Sequence of chain 4.A:
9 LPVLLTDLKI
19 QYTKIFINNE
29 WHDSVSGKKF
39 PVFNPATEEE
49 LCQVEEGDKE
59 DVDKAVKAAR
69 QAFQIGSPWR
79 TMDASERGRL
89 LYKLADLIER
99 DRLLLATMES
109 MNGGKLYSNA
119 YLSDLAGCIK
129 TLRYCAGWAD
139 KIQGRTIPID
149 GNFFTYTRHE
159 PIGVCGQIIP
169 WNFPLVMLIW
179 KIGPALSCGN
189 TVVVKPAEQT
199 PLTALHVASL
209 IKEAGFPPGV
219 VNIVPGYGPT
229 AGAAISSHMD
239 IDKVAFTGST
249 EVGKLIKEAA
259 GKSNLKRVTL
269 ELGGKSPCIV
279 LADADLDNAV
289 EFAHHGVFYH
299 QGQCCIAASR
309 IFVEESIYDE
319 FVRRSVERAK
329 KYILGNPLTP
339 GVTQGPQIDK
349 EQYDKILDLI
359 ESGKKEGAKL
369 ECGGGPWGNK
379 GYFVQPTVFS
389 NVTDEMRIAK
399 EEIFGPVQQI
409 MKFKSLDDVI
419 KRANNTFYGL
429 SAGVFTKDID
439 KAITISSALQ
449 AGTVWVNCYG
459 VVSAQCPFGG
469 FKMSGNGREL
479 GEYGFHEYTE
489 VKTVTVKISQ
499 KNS

A small-molecule ligand and the protein it binds are described below.
Small molecule (SMILES): Cc1ccccc1-n1c(SCc2cccc(F)c2)nc2n[nH]cc2c1=O

Binding-site contacts:
Ligand atom C16 contacts residue MET175 of chain 4.A at 3.7 Å (hydrophobic).
Ligand atom N8 contacts residue GLY458 of chain 4.A at 3.3 Å (h-bond).
Ligand atom N6 contacts residue GLY458 of chain 4.A at 4.0 Å.
Ligand atom F26 contacts residue CYS303 of chain 4.A at 3.1 Å.
Ligand atom N5 contacts residue GLY458 of chain 4.A at 4.1 Å.
Ligand atom C25 contacts residue VAL460 of chain 4.A at 3.3 Å (hydrophobic).
Ligand atom C3 contacts residue GLY458 of chain 4.A at 3.7 Å.
Ligand atom N5 contacts residue GLY294 of chain 4.A at 3.2 Å.
Ligand atom C24 contacts residue GLY458 of chain 4.A at 4.0 Å.
Ligand atom C4 contacts residue HIS293 of chain 4.A at 4.0 Å.
Ligand atom N6 contacts residue TYR297 of chain 4.A at 3.8 Å.
Ligand atom C21 contacts residue SER121 of chain 4.A at 3.2 Å.
Ligand atom C14 contacts residue PHE171 of chain 4.A at 3.6 Å (hydrophobic).
Ligand atom C12 contacts residue PHE171 of chain 4.A at 3.8 Å (hydrophobic).
Ligand atom C9 contacts residue GLY458 of chain 4.A at 3.3 Å.
Ligand atom C15 contacts residue PHE171 of chain 4.A at 4.0 Å (hydrophobic).
Ligand atom C25 contacts residue GLY458 of chain 4.A at 3.4 Å.
Ligand atom C20 contacts residue SER121 of chain 4.A at 3.7 Å.
Ligand atom N1 contacts residue TYR297 of chain 4.A at 3.6 Å.
Ligand atom C15 contacts residue MET175 of chain 4.A at 4.0 Å (hydrophobic).
Ligand atom O10 contacts residue GLY458 of chain 4.A at 3.7 Å.
Ligand atom C2 contacts residue TYR297 of chain 4.A at 3.9 Å (hydrophobic).
Ligand atom N1 contacts residue GLY458 of chain 4.A at 4.0 Å.
Ligand atom C4 contacts residue TYR457 of chain 4.A at 3.7 Å (hydrophobic).
Ligand atom C22 contacts residue SER121 of chain 4.A at 3.5 Å.
Ligand atom C7 contacts residue TYR297 of chain 4.A at 4.1 Å (hydrophobic).
Ligand atom C13 contacts residue PHE171 of chain 4.A at 4.0 Å (hydrophobic).
Ligand atom C19 contacts residue GLY458 of chain 4.A at 3.9 Å.
Ligand atom N6 contacts residue ILE304 of chain 4.A at 4.1 Å.
Ligand atom N5 contacts residue TYR297 of chain 4.A at 4.1 Å.
Ligand atom N5 contacts residue HIS293 of chain 4.A at 3.1 Å (h-bond).
Ligand atom C4 contacts residue GLY458 of chain 4.A at 4.0 Å.
Ligand atom C15 contacts residue VAL174 of chain 4.A at 4.1 Å (hydrophobic).
Ligand atom C2 contacts residue GLY458 of chain 4.A at 3.9 Å.
Ligand atom N1 contacts residue ILE304 of chain 4.A at 4.0 Å.
Ligand atom N1 contacts residue HIS293 of chain 4.A at 3.7 Å.
Ligand atom C17 contacts residue CYS303 of chain 4.A at 3.8 Å (hydrophobic).
Ligand atom C7 contacts residue GLY458 of chain 4.A at 3.7 Å.
Ligand atom N1 contacts residue GLY294 of chain 4.A at 3.9 Å.
Ligand atom F26 contacts residue PHE466 of chain 4.A at 2.9 Å.